Sequence of chain 1.K:
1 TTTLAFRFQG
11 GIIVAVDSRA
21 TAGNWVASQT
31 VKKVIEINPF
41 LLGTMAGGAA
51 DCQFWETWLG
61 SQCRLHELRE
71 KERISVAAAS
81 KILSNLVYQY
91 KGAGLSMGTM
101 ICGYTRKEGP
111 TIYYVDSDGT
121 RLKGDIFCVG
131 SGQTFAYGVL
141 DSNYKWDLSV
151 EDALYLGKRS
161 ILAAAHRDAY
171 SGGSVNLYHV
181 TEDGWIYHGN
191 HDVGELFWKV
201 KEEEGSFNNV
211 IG

Sequence of chain 1.L:
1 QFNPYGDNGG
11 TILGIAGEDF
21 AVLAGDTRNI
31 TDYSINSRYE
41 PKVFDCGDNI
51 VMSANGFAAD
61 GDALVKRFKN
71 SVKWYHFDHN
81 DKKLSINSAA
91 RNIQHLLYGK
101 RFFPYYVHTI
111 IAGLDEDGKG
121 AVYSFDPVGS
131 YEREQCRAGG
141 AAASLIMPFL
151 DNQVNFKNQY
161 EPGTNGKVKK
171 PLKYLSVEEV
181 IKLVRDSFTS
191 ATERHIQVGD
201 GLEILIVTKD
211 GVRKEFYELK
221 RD

A small-molecule ligand and the protein it binds are described below.
Small molecule (SMILES): CC(C)C[C@H](NC(=O)[C@H](Cc1ccccc1)N=[N+]=[N-])C(=O)N[C@@H](CO)C(=O)N[C@H](CCS(C)(=O)=O)Cc1ccc(CN)cc1

Binding-site contacts:
Ligand atom O31 contacts residue THR21 of chain 1.K at 3.0 Å (h-bond).
Ligand atom O33 contacts residue GLY47 of chain 1.K at 3.7 Å.
Ligand atom N22 contacts residue VAL31 of chain 1.K at 3.5 Å.
Ligand atom C21 contacts residue VAL31 of chain 1.K at 3.7 Å (hydrophobic).
Ligand atom C24 contacts residue LYS33 of chain 1.K at 3.8 Å.
Ligand atom C28 contacts residue SER131 of chain 1.K at 3.8 Å.
Ligand atom C28 contacts residue THR1 of chain 1.K at 3.8 Å.
Ligand atom C19 contacts residue MET45 of chain 1.K at 3.6 Å (hydrophobic).
Ligand atom C58 contacts residue PRO127 of chain 1.L at 3.8 Å (hydrophobic).
Ligand atom N22 contacts residue SER130 of chain 1.L at 3.5 Å (h-bond).
Ligand atom C12 contacts residue GLY47 of chain 1.K at 3.6 Å.
Ligand atom C16 contacts residue GLY47 of chain 1.K at 3.7 Å.
Ligand atom O31 contacts residue ALA20 of chain 1.K at 3.4 Å.
Ligand atom C7 contacts residue ASP126 of chain 1.L at 3.7 Å.
Ligand atom C18 contacts residue MET45 of chain 1.K at 3.5 Å (hydrophobic).
Ligand atom N11 contacts residue THR21 of chain 1.K at 3.0 Å (h-bond).
Ligand atom N14 contacts residue GLY47 of chain 1.K at 3.0 Å (h-bond).
Ligand atom N14 contacts residue THR1 of chain 1.K at 3.7 Å.
Ligand atom O39 contacts residue ALA49 of chain 1.K at 3.2 Å (h-bond).
Ligand atom C20 contacts residue ALA49 of chain 1.K at 3.6 Å (hydrophobic).
Ligand atom C26 contacts residue THR1 of chain 1.K at 2.5 Å.
Ligand atom C17 contacts residue LYS33 of chain 1.K at 3.8 Å.
Ligand atom C13 contacts residue GLY47 of chain 1.K at 3.8 Å.
Ligand atom C6 contacts residue ASP126 of chain 1.L at 3.5 Å.
Ligand atom C32 contacts residue THR21 of chain 1.K at 3.6 Å.
Ligand atom N51 contacts residue PRO127 of chain 1.L at 3.3 Å.
Ligand atom O30 contacts residue GLY130 of chain 1.K at 3.6 Å.
Ligand atom C43 contacts residue ALA27 of chain 1.K at 3.5 Å (hydrophobic).
Ligand atom N8 contacts residue ASP126 of chain 1.L at 3.0 Å (salt-bridge).
Ligand atom C20 contacts residue VAL31 of chain 1.K at 3.7 Å (hydrophobic).
Ligand atom C26 contacts residue GLY47 of chain 1.K at 3.5 Å.
Ligand atom O30 contacts residue SER131 of chain 1.K at 2.9 Å (h-bond).
Ligand atom C25 contacts residue THR1 of chain 1.K at 1.4 Å.
Ligand atom C12 contacts residue THR21 of chain 1.K at 3.8 Å.
Ligand atom C15 contacts residue THR1 of chain 1.K at 2.4 Å.
Ligand atom O30 contacts residue THR1 of chain 1.K at 3.6 Å.
Ligand atom C23 contacts residue VAL31 of chain 1.K at 3.4 Å (hydrophobic).
Ligand atom C23 contacts residue ALA49 of chain 1.K at 3.5 Å (hydrophobic).
Ligand atom C16 contacts residue THR1 of chain 1.K at 2.9 Å.
Ligand atom S27 contacts residue THR1 of chain 1.K at 3.7 Å.